The small molecule below binds the protein below.
Small molecule (SMILES): C[Se]CC[C@@H](C=O)NC(=O)[C@H](Cc1ccccc1)NC(=O)[C@H](CC(N)=O)NC(=O)[C@H](Cc1ccccc1)NC(=O)[C@@H](N)CC[Se]C

Sequence of chain 1.E:
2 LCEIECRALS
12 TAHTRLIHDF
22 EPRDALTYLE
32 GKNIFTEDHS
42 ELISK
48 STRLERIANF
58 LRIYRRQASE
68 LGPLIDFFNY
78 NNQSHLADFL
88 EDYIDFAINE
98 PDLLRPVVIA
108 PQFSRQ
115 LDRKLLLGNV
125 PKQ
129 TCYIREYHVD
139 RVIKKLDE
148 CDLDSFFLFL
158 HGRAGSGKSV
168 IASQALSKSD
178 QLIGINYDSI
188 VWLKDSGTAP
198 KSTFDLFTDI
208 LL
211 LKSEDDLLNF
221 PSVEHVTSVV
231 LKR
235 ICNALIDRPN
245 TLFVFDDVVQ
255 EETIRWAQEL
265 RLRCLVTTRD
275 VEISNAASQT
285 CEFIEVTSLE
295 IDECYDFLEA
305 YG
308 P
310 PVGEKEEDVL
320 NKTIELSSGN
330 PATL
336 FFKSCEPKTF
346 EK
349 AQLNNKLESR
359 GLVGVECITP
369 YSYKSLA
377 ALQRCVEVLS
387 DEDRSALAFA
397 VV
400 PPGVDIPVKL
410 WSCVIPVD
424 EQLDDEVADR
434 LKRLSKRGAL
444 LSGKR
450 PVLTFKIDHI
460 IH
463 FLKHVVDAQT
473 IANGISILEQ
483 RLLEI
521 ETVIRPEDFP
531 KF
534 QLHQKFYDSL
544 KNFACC

Binding-site contacts:
Ligand atom CG contacts residue GLU383 of chain 1.E at 4.2 Å.
Ligand atom CE1 contacts residue VAL467 of chain 1.E at 3.4 Å (hydrophobic).
Ligand atom O contacts residue VAL467 of chain 1.E at 4.3 Å.
Ligand atom O contacts residue VAL468 of chain 1.E at 3.3 Å.
Ligand atom CD2 contacts residue VAL382 of chain 1.E at 4.1 Å (hydrophobic).
Ligand atom CE1 contacts residue VAL382 of chain 1.E at 3.8 Å (hydrophobic).
Ligand atom CZ contacts residue LEU393 of chain 1.E at 4.2 Å (hydrophobic).
Ligand atom CB contacts residue THR472 of chain 1.E at 4.2 Å.
Ligand atom CG contacts residue VAL467 of chain 1.E at 3.9 Å (hydrophobic).
Ligand atom CB contacts residue GLU383 of chain 1.E at 3.4 Å.
Ligand atom CG contacts residue VAL382 of chain 1.E at 4.2 Å (hydrophobic).
Ligand atom SE contacts residue ARG390 of chain 1.E at 3.9 Å.
Ligand atom CE contacts residue ARG390 of chain 1.E at 3.6 Å.
Ligand atom CA contacts residue VAL467 of chain 1.E at 3.7 Å (hydrophobic).
Ligand atom N contacts residue VAL467 of chain 1.E at 2.4 Å (h-bond).
Ligand atom CZ contacts residue ALA394 of chain 1.E at 3.9 Å (hydrophobic).
Ligand atom C contacts residue VAL467 of chain 1.E at 3.5 Å (hydrophobic).
Ligand atom CE contacts residue SER391 of chain 1.E at 3.8 Å.
Ligand atom SE contacts residue GLU383 of chain 1.E at 4.1 Å.
Ligand atom CD1 contacts residue VAL468 of chain 1.E at 4.2 Å (hydrophobic).
Ligand atom C contacts residue ASP469 of chain 1.E at 3.6 Å.
Ligand atom CB contacts residue VAL467 of chain 1.E at 2.9 Å (hydrophobic).
Ligand atom CD2 contacts residue ARG390 of chain 1.E at 4.0 Å.
Ligand atom CA contacts residue VAL467 of chain 1.E at 3.2 Å (hydrophobic).
Ligand atom CD1 contacts residue VAL382 of chain 1.E at 4.0 Å (hydrophobic).
Ligand atom CE2 contacts residue ARG390 of chain 1.E at 3.4 Å.
Ligand atom CZ contacts residue VAL468 of chain 1.E at 4.2 Å (hydrophobic).
Ligand atom C contacts residue VAL467 of chain 1.E at 4.2 Å (hydrophobic).
Ligand atom CA contacts residue ASP469 of chain 1.E at 3.5 Å.
Ligand atom O contacts residue ASP469 of chain 1.E at 2.5 Å (salt-bridge).
Ligand atom SE contacts residue ALA394 of chain 1.E at 3.8 Å.
Ligand atom CZ contacts residue ARG390 of chain 1.E at 4.1 Å.
Ligand atom CE2 contacts residue ALA394 of chain 1.E at 3.6 Å (hydrophobic).
Ligand atom CE2 contacts residue VAL382 of chain 1.E at 3.9 Å (hydrophobic).
Ligand atom CD1 contacts residue VAL467 of chain 1.E at 3.2 Å (hydrophobic).
Ligand atom O contacts residue GLN379 of chain 1.E at 2.6 Å (h-bond).
Ligand atom CZ contacts residue VAL382 of chain 1.E at 3.8 Å (hydrophobic).
Ligand atom CE1 contacts residue VAL468 of chain 1.E at 3.9 Å (hydrophobic).
Ligand atom CB contacts residue ASP469 of chain 1.E at 4.2 Å.
Ligand atom C contacts residue GLN379 of chain 1.E at 3.0 Å.